Binding-site contacts:
Ligand atom C4 contacts residue ARG118 of chain 1.A at 4.4 Å.
Ligand atom C3 contacts residue LYS117 of chain 1.A at 3.9 Å.
Ligand atom C2 contacts residue ARG96 of chain 1.A at 4.2 Å.
Ligand atom C2 contacts residue LYS117 of chain 1.A at 3.8 Å.
Ligand atom C1' contacts residue LYS100 of chain 1.A at 4.3 Å.
Ligand atom C6 contacts residue LYS117 of chain 1.A at 3.9 Å.
Ligand atom O2' contacts residue ILE103 of chain 1.A at 3.8 Å.
Ligand atom C5 contacts residue ILE103 of chain 1.A at 4.5 Å (hydrophobic).
Ligand atom C4 contacts residue LYS117 of chain 1.A at 3.6 Å.
Ligand atom C1' contacts residue LYS117 of chain 1.A at 3.4 Å.
Ligand atom C1 contacts residue ILE103 of chain 1.A at 3.9 Å (hydrophobic).
Ligand atom C5 contacts residue LEU122 of chain 1.A at 4.4 Å (hydrophobic).
Ligand atom O1' contacts residue LYS100 of chain 1.A at 3.3 Å (salt-bridge).
Ligand atom O1' contacts residue LYS117 of chain 1.A at 3.2 Å (salt-bridge).
Ligand atom C4 contacts residue LEU81 of chain 1.A at 4.1 Å (hydrophobic).
Ligand atom C1' contacts residue ILE103 of chain 1.A at 3.9 Å (hydrophobic).
Ligand atom C4 contacts residue LEU99 of chain 1.A at 4.1 Å (hydrophobic).
Ligand atom C1 contacts residue LYS117 of chain 1.A at 3.9 Å.
Ligand atom O2 contacts residue ARG96 of chain 1.A at 3.7 Å.
Ligand atom C6 contacts residue VAL110 of chain 1.A at 4.3 Å (hydrophobic).
Ligand atom C2 contacts residue LYS100 of chain 1.A at 3.9 Å.
Ligand atom O2 contacts residue LYS100 of chain 1.A at 2.5 Å (salt-bridge).
Ligand atom C3 contacts residue ARG96 of chain 1.A at 3.6 Å.
Ligand atom C3 contacts residue LEU81 of chain 1.A at 4.3 Å (hydrophobic).
Ligand atom C5 contacts residue LYS117 of chain 1.A at 3.4 Å.
Ligand atom O2' contacts residue VAL110 of chain 1.A at 4.4 Å.
Ligand atom O2' contacts residue LYS117 of chain 1.A at 3.6 Å (salt-bridge).
Ligand atom C6 contacts residue ILE103 of chain 1.A at 3.8 Å (hydrophobic).
Ligand atom O2 contacts residue LYS117 of chain 1.A at 3.9 Å.

A protein and the small-molecule ligand that binds it are described below.
Small molecule (SMILES): O=C(O)c1ccccc1O

Sequence of chain 1.A:
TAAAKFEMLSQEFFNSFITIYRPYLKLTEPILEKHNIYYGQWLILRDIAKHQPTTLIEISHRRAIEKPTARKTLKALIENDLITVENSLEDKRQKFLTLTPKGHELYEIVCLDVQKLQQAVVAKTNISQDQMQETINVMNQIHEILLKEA